Sequence of chain 1.E:
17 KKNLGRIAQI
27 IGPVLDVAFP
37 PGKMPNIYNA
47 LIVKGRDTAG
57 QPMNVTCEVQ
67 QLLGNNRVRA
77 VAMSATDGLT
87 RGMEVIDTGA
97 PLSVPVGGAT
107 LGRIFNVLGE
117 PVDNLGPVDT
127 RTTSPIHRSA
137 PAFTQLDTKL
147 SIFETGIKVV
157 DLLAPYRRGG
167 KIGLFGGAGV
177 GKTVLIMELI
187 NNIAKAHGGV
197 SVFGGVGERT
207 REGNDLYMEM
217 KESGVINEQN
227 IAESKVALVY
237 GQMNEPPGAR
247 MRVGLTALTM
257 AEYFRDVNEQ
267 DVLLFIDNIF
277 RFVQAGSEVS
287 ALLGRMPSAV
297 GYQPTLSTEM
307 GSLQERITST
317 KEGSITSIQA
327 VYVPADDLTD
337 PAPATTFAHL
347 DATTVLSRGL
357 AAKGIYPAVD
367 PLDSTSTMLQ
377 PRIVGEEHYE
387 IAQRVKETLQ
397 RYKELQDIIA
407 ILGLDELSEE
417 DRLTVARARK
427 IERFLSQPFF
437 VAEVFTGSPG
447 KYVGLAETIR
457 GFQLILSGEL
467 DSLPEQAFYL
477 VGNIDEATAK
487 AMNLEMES

Sequence of chain 1.C:
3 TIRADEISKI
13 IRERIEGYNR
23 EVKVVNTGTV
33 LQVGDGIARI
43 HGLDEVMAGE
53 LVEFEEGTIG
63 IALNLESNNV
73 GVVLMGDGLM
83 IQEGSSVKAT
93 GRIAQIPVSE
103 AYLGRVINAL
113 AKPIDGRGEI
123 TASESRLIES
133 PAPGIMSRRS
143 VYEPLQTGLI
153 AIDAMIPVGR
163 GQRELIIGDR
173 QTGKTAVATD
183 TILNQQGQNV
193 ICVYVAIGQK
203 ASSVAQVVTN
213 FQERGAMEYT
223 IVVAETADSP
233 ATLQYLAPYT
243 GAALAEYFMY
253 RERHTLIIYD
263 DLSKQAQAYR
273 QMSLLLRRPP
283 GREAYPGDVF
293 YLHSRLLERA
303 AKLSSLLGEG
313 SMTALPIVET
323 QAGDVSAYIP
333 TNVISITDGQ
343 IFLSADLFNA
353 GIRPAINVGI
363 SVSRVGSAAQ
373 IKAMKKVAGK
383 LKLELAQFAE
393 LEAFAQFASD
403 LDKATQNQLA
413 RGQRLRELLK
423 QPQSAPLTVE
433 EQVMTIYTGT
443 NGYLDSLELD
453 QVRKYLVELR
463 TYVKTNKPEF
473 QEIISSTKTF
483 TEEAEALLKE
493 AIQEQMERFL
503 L

The small molecule below binds the protein below.
Small molecule (SMILES): CC(C)C[C@@H]1NC(=O)[C@H](C)N(C)C(=O)CNC(=O)/C(=C/c2ccccc2)N(C)C1=O

Binding-site contacts:
Ligand atom O3 contacts residue ASP83 of chain 1.E at 3.5 Å (salt-bridge).
Ligand atom N4 contacts residue ASP83 of chain 1.E at 3.5 Å (salt-bridge).
Ligand atom O2 contacts residue ARG297 of chain 1.C at 2.9 Å (salt-bridge).
Ligand atom C7 contacts residue ILE63 of chain 1.C at 3.9 Å (hydrophobic).
Ligand atom C1 contacts residue TYR241 of chain 1.C at 4.0 Å (hydrophobic).
Ligand atom C7 contacts residue GLY51 of chain 1.C at 4.0 Å.
Ligand atom C19 contacts residue TYR271 of chain 1.C at 3.8 Å (hydrophobic).
Ligand atom C10 contacts residue TYR293 of chain 1.C at 4.1 Å (hydrophobic).
Ligand atom C8 contacts residue ARG297 of chain 1.C at 4.0 Å.
Ligand atom C18 contacts residue LEU65 of chain 1.C at 4.0 Å (hydrophobic).
Ligand atom C20 contacts residue TYR271 of chain 1.C at 3.7 Å (hydrophobic).
Ligand atom C1 contacts residue ILE130 of chain 1.C at 4.1 Å (hydrophobic).
Ligand atom O4 contacts residue LEU65 of chain 1.C at 3.6 Å.
Ligand atom C22 contacts residue TYR237 of chain 1.C at 3.7 Å (hydrophobic).
Ligand atom C12 contacts residue ASP83 of chain 1.E at 3.9 Å.
Ligand atom C15 contacts residue LEU65 of chain 1.C at 4.0 Å (hydrophobic).
Ligand atom C21 contacts residue TYR237 of chain 1.C at 3.8 Å (hydrophobic).
Ligand atom C13 contacts residue ASP83 of chain 1.E at 3.5 Å.
Ligand atom C21 contacts residue LEU65 of chain 1.C at 3.9 Å (hydrophobic).
Ligand atom N2 contacts residue GLU131 of chain 1.C at 3.9 Å.
Ligand atom O3 contacts residue THR82 of chain 1.E at 3.7 Å.
Ligand atom C19 contacts residue TYR237 of chain 1.C at 3.4 Å (hydrophobic).
Ligand atom O1 contacts residue ASP83 of chain 1.E at 3.1 Å (salt-bridge).
Ligand atom C3 contacts residue TYR237 of chain 1.C at 3.4 Å (hydrophobic).
Ligand atom O2 contacts residue GLU131 of chain 1.C at 3.0 Å (salt-bridge).
Ligand atom C8 contacts residue GLU131 of chain 1.C at 3.8 Å.
Ligand atom C20 contacts residue TYR237 of chain 1.C at 3.7 Å (hydrophobic).
Ligand atom N2 contacts residue ASP83 of chain 1.E at 3.8 Å.
Ligand atom C11 contacts residue ARG297 of chain 1.C at 3.8 Å.
Ligand atom C10 contacts residue GLU131 of chain 1.C at 4.0 Å.
Ligand atom C16 contacts residue LEU65 of chain 1.C at 3.7 Å (hydrophobic).
Ligand atom C6 contacts residue ASP83 of chain 1.E at 3.7 Å.
Ligand atom C17 contacts residue TYR237 of chain 1.C at 3.4 Å (hydrophobic).
Ligand atom C13 contacts residue THR82 of chain 1.E at 3.9 Å.
Ligand atom C22 contacts residue LEU65 of chain 1.C at 3.9 Å (hydrophobic).
Ligand atom C18 contacts residue TYR237 of chain 1.C at 3.2 Å (hydrophobic).
Ligand atom C21 contacts residue MET274 of chain 1.C at 3.6 Å (hydrophobic).
Ligand atom C4 contacts residue GLU131 of chain 1.C at 3.6 Å.
Ligand atom C17 contacts residue LEU65 of chain 1.C at 3.7 Å (hydrophobic).
Ligand atom C14 contacts residue LEU65 of chain 1.C at 4.0 Å (hydrophobic).